Binding-site contacts:
Ligand atom O6 contacts residue HIS87 of chain 1.A at 4.3 Å.
Ligand atom O5 contacts residue TRP52 of chain 1.A at 4.2 Å.
Ligand atom C2 contacts residue ASP29 of chain 1.A at 4.0 Å.
Ligand atom O2 contacts residue ASP29 of chain 1.A at 3.5 Å (salt-bridge).
Ligand atom O4 contacts residue ARG48 of chain 1.A at 2.7 Å (salt-bridge).
Ligand atom O4 contacts residue ASP86 of chain 1.A at 2.7 Å (salt-bridge).
Ligand atom C4 contacts residue TRP52 of chain 1.A at 3.8 Å (hydrophobic).
Ligand atom O6 contacts residue SER28 of chain 1.A at 4.3 Å.
Ligand atom O6 contacts residue GLY88 of chain 1.A at 2.9 Å.
Ligand atom C3 contacts residue TRP52 of chain 1.A at 4.2 Å (hydrophobic).
Ligand atom C4 contacts residue TRP52 of chain 1.A at 4.2 Å (hydrophobic).
Ligand atom C6 contacts residue GLY88 of chain 1.A at 4.1 Å.
Ligand atom C5 contacts residue TRP52 of chain 1.A at 3.4 Å (hydrophobic).
Ligand atom C2 contacts residue ASN26 of chain 1.A at 3.9 Å.
Ligand atom C6 contacts residue ASP86 of chain 1.A at 3.3 Å.
Ligand atom O2 contacts residue SER28 of chain 1.A at 3.6 Å (h-bond).
Ligand atom O3 contacts residue THR50 of chain 1.A at 3.7 Å.
Ligand atom O3 contacts residue ARG48 of chain 1.A at 3.0 Å (salt-bridge).
Ligand atom O3 contacts residue ASP29 of chain 1.A at 2.6 Å (salt-bridge).
Ligand atom O5 contacts residue TRP52 of chain 1.A at 3.9 Å.
Ligand atom O6 contacts residue VAL89 of chain 1.A at 3.2 Å (h-bond).
Ligand atom C2 contacts residue ARG48 of chain 1.A at 4.2 Å.
Ligand atom C6 contacts residue HIS87 of chain 1.A at 3.8 Å.
Ligand atom C3 contacts residue ASP29 of chain 1.A at 3.4 Å.
Ligand atom C3 contacts residue THR50 of chain 1.A at 4.4 Å.
Ligand atom C4 contacts residue VAL89 of chain 1.A at 4.2 Å (hydrophobic).
Ligand atom O6 contacts residue TRP52 of chain 1.A at 3.2 Å.
Ligand atom C3 contacts residue ASN26 of chain 1.A at 3.8 Å.
Ligand atom O6 contacts residue ASP86 of chain 1.A at 2.7 Å (salt-bridge).
Ligand atom C4 contacts residue ASP86 of chain 1.A at 3.6 Å.
Ligand atom O2 contacts residue ASN26 of chain 1.A at 3.0 Å (h-bond).
Ligand atom C5 contacts residue ASP86 of chain 1.A at 4.2 Å.
Ligand atom C4 contacts residue ARG48 of chain 1.A at 3.8 Å.
Ligand atom C5 contacts residue TRP52 of chain 1.A at 4.2 Å (hydrophobic).
Ligand atom C6 contacts residue TRP52 of chain 1.A at 3.5 Å (hydrophobic).
Ligand atom O3 contacts residue TRP52 of chain 1.A at 4.3 Å.
Ligand atom C3 contacts residue ARG48 of chain 1.A at 3.9 Å.
Ligand atom O3 contacts residue ASN26 of chain 1.A at 4.1 Å.
Ligand atom C1 contacts residue TRP52 of chain 1.A at 4.0 Å (hydrophobic).
Ligand atom C6 contacts residue TRP52 of chain 1.A at 3.5 Å (hydrophobic).

A protein and the small-molecule ligand that binds it are described below.
Small molecule (SMILES): CC(=O)N[C@@H]1[C@@H](O)[C@H](O[C@@H]2O[C@H](CO)[C@H](O)[C@H](O)[C@H]2O)[C@@H](CO)O[C@H]1O

Sequence of chain 1.A:
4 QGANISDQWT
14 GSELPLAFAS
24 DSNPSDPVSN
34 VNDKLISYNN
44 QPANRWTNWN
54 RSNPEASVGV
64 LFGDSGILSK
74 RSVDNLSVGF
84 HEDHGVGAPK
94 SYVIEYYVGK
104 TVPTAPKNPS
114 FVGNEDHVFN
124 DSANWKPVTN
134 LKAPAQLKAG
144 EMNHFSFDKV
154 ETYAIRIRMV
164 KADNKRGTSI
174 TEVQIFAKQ